Binding-site contacts:
Ligand atom CAN contacts residue MET89 of chain 1.A at 4.0 Å (hydrophobic).
Ligand atom CAE contacts residue ASN118 of chain 1.A at 3.7 Å.
Ligand atom OAK contacts residue TRP86 of chain 1.A at 3.9 Å.
Ligand atom CAU contacts residue LEU112 of chain 1.A at 4.1 Å (hydrophobic).
Ligand atom CAB contacts residue THR113 of chain 1.A at 3.4 Å.
Ligand atom OAQ contacts residue PRO115 of chain 1.A at 3.9 Å.
Ligand atom SAD contacts residue ILE141 of chain 1.A at 4.0 Å.
Ligand atom SAD contacts residue GLU114 of chain 1.A at 3.8 Å.
Ligand atom CAT contacts residue MET89 of chain 1.A at 4.1 Å (hydrophobic).
Ligand atom CAG contacts residue TRP86 of chain 1.A at 4.0 Å (hydrophobic).
Ligand atom CAL contacts residue ILE78 of chain 1.A at 4.0 Å (hydrophobic).
Ligand atom BRAR contacts residue MET89 of chain 1.A at 4.0 Å.
Ligand atom OAQ contacts residue THR113 of chain 1.A at 3.7 Å.
Ligand atom CAU contacts residue MET89 of chain 1.A at 3.8 Å (hydrophobic).
Ligand atom CL contacts residue MET89 of chain 1.A at 3.9 Å.
Ligand atom SAD contacts residue THR113 of chain 1.A at 3.4 Å (h-bond).
Ligand atom CAM contacts residue MET89 of chain 1.A at 4.0 Å (hydrophobic).
Ligand atom CAS contacts residue CYS12 of chain 1.A at 3.7 Å (hydrophobic).
Ligand atom CAS contacts residue THR113 of chain 1.A at 4.0 Å.
Ligand atom CL contacts residue GLU84 of chain 1.A at 2.8 Å.
Ligand atom CAJ contacts residue THR126 of chain 1.A at 3.3 Å.
Ligand atom CAH contacts residue GLU114 of chain 1.A at 3.9 Å.
Ligand atom CAT contacts residue LEU112 of chain 1.A at 4.1 Å (hydrophobic).
Ligand atom CAM contacts residue GLU84 of chain 1.A at 4.0 Å.
Ligand atom CAN contacts residue THR126 of chain 1.A at 4.2 Å.
Ligand atom OAK contacts residue ASN118 of chain 1.A at 3.2 Å (h-bond).
Ligand atom CAO contacts residue MET89 of chain 1.A at 4.1 Å (hydrophobic).
Ligand atom CAT contacts residue CYS12 of chain 1.A at 3.3 Å (hydrophobic).
Ligand atom CAB contacts residue THR126 of chain 1.A at 4.1 Å.
Ligand atom BRAR contacts residue ILE129 of chain 1.A at 3.8 Å.
Ligand atom CAU contacts residue MET93 of chain 1.A at 3.7 Å (hydrophobic).
Ligand atom OAK contacts residue THR126 of chain 1.A at 4.0 Å.
Ligand atom CAH contacts residue THR126 of chain 1.A at 3.0 Å.
Ligand atom OAK contacts residue ASN122 of chain 1.A at 3.6 Å.
Ligand atom CAO contacts residue ILE78 of chain 1.A at 4.1 Å (hydrophobic).
Ligand atom CAF contacts residue THR126 of chain 1.A at 4.1 Å.
Ligand atom CAH contacts residue ASN118 of chain 1.A at 3.4 Å.
Ligand atom NAA contacts residue THR126 of chain 1.A at 3.9 Å.
Ligand atom SAD contacts residue THR126 of chain 1.A at 3.6 Å.
Ligand atom CAE contacts residue THR126 of chain 1.A at 3.4 Å.

Sequence of chain 1.A:
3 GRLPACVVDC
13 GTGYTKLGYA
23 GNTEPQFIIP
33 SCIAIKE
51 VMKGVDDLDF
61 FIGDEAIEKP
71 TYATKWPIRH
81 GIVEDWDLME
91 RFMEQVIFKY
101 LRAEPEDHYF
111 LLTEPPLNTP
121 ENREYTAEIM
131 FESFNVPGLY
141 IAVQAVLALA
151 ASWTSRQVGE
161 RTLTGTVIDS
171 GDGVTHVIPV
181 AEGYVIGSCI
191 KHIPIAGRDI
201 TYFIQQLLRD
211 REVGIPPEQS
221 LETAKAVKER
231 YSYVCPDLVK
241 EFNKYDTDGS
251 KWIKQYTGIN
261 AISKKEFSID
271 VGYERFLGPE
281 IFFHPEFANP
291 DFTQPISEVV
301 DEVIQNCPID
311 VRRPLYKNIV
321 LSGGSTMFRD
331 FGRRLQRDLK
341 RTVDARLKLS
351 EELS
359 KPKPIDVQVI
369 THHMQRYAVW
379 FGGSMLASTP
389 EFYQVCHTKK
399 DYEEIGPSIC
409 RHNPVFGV

This small molecule binds to this protein.
Small molecule (SMILES): O=C1CS[C@@H](c2cccc(Br)c2)N1c1cc(Cl)ccc1O